Binding-site contacts:
Ligand atom C3 contacts residue ASN173 of chain 1.B at 3.8 Å.
Ligand atom C5 contacts residue GLY171 of chain 1.B at 4.5 Å.
Ligand atom O6 contacts residue GLY171 of chain 1.B at 3.7 Å.
Ligand atom C4 contacts residue ASN173 of chain 1.B at 4.2 Å.
Ligand atom C2 contacts residue ASN173 of chain 1.B at 2.5 Å.
Ligand atom C7 contacts residue ASN173 of chain 1.B at 3.7 Å.
Ligand atom N2 contacts residue ASN173 of chain 1.B at 2.9 Å (h-bond).
Ligand atom C6 contacts residue GLY171 of chain 1.B at 3.8 Å.
Ligand atom O7 contacts residue ASN173 of chain 1.B at 3.8 Å.
Ligand atom C1 contacts residue ASN173 of chain 1.B at 1.4 Å.
Ligand atom O5 contacts residue ASN173 of chain 1.B at 2.4 Å (h-bond).
Ligand atom C5 contacts residue ASN173 of chain 1.B at 3.7 Å.
Ligand atom O5 contacts residue GLY171 of chain 1.B at 4.0 Å.

Sequence of chain 1.B:
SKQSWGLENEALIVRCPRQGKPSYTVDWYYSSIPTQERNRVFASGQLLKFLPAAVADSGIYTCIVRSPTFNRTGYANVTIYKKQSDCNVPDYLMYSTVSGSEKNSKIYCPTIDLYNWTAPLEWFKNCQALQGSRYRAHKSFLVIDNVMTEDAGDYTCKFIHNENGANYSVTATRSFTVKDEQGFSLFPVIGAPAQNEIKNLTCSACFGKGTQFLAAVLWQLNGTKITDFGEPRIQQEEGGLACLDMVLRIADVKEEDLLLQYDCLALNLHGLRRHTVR

A small-molecule ligand and the protein it binds are described below.
Small molecule (SMILES): CC(=O)N[C@@H]1[C@@H](O)[C@H](O)[C@@H](CO)O[C@H]1O